Binding-site contacts:
Ligand atom CG contacts residue TYR32 of chain 1.A at 3.7 Å (hydrophobic).
Ligand atom CB contacts residue GLU290 of chain 1.C at 3.6 Å.
Ligand atom CG contacts residue THR96 of chain 1.A at 2.9 Å.
Ligand atom OD1 contacts residue MET122 of chain 1.A at 3.9 Å.
Ligand atom CB contacts residue TYR32 of chain 1.A at 3.4 Å (hydrophobic).
Ligand atom N contacts residue GLN66 of chain 1.A at 2.9 Å (h-bond).
Ligand atom CA contacts residue THR19 of chain 1.A at 3.3 Å.
Ligand atom C contacts residue SER65 of chain 1.A at 3.5 Å.
Ligand atom OD2 contacts residue GLY95 of chain 1.A at 3.3 Å.
Ligand atom C contacts residue GLY95 of chain 1.A at 3.4 Å.
Ligand atom OD1 contacts residue THR19 of chain 1.A at 2.7 Å (h-bond).
Ligand atom OD2 contacts residue THR96 of chain 1.A at 3.0 Å (h-bond).
Ligand atom OD1 contacts residue ALA121 of chain 1.A at 2.7 Å (h-bond).
Ligand atom OXT contacts residue SER65 of chain 1.A at 2.8 Å (h-bond).
Ligand atom C contacts residue GLN66 of chain 1.A at 3.6 Å.
Ligand atom C contacts residue THR96 of chain 1.A at 3.9 Å.
Ligand atom CA contacts residue GLN66 of chain 1.A at 3.8 Å.
Ligand atom O contacts residue ASP97 of chain 1.A at 3.0 Å (salt-bridge).
Ligand atom OXT contacts residue GLY95 of chain 1.A at 3.1 Å.
Ligand atom N contacts residue GLU290 of chain 1.C at 2.5 Å (salt-bridge).
Ligand atom OD1 contacts residue THR96 of chain 1.A at 2.7 Å (h-bond).
Ligand atom CG contacts residue ALA121 of chain 1.A at 3.5 Å (hydrophobic).
Ligand atom OXT contacts residue GLY64 of chain 1.A at 3.3 Å.
Ligand atom CG contacts residue THR19 of chain 1.A at 2.2 Å.
Ligand atom N contacts residue ASN255 of chain 1.C at 3.5 Å (h-bond).
Ligand atom O contacts residue GLY95 of chain 1.A at 3.3 Å.
Ligand atom CB contacts residue THR96 of chain 1.A at 3.4 Å.
Ligand atom CA contacts residue ASP97 of chain 1.A at 3.8 Å.
Ligand atom CA contacts residue GLU290 of chain 1.C at 3.3 Å.
Ligand atom CB contacts residue ASP97 of chain 1.A at 3.4 Å.
Ligand atom CB contacts residue THR19 of chain 1.A at 2.8 Å.
Ligand atom OXT contacts residue VAL34 of chain 1.A at 3.4 Å.
Ligand atom O contacts residue THR96 of chain 1.A at 3.2 Å (h-bond).
Ligand atom N contacts residue ASP97 of chain 1.A at 2.9 Å (salt-bridge).
Ligand atom OD2 contacts residue ALA121 of chain 1.A at 3.5 Å (h-bond).
Ligand atom OXT contacts residue GLN66 of chain 1.A at 3.8 Å.
Ligand atom OD2 contacts residue THR19 of chain 1.A at 2.7 Å (h-bond).
Ligand atom O contacts residue SER65 of chain 1.A at 2.6 Å (h-bond).
Ligand atom OD1 contacts residue TYR32 of chain 1.A at 3.5 Å (h-bond).
Ligand atom OXT contacts residue GLY18 of chain 1.A at 3.2 Å.

Sequence of chain 1.C:
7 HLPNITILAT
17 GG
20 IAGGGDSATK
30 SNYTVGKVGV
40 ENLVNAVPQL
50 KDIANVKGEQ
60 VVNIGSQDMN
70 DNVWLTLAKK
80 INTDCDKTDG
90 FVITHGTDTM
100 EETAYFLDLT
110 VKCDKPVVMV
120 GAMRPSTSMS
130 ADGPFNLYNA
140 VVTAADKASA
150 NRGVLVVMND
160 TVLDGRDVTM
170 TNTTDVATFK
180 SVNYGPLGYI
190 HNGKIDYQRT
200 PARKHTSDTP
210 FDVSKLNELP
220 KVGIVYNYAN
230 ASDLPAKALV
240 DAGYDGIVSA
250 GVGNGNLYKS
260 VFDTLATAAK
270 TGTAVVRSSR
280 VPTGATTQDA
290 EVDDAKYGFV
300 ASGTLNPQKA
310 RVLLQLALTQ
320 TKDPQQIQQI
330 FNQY

This protein binds this small molecule.
Small molecule (SMILES): N[C@@H](CC(=O)O)C(=O)O

Sequence of chain 1.A:
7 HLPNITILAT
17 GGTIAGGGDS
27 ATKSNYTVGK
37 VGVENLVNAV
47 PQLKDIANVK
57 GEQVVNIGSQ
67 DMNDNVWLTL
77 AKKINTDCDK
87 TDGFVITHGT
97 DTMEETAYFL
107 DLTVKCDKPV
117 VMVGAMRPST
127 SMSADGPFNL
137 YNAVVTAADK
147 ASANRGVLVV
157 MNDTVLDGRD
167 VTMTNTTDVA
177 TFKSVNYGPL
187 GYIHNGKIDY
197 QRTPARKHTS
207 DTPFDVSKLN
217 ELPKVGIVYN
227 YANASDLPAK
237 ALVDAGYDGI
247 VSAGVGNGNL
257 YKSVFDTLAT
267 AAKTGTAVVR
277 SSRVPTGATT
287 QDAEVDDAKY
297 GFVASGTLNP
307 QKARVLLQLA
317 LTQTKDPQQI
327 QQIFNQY